Binding-site contacts:
Ligand atom O11 contacts residue HIS172 of chain 2.A at 3.6 Å.
Ligand atom O01 contacts residue GLN189 of chain 2.A at 3.8 Å.
Ligand atom N09 contacts residue GLU166 of chain 2.A at 3.0 Å (salt-bridge).
Ligand atom O13 contacts residue SER144 of chain 2.A at 3.5 Å (h-bond).
Ligand atom N09 contacts residue PHE140 of chain 2.A at 3.1 Å (h-bond).
Ligand atom C10 contacts residue GLU166 of chain 2.A at 3.6 Å.
Ligand atom C17 contacts residue ARG188 of chain 2.A at 3.6 Å.
Ligand atom N09 contacts residue SER1 of chain 1.A at 3.9 Å.
Ligand atom N03 contacts residue CYS145 of chain 2.A at 3.0 Å (h-bond).
Ligand atom O11 contacts residue MET165 of chain 2.A at 3.7 Å.
Ligand atom C04 contacts residue CYS145 of chain 2.A at 2.8 Å (hydrophobic).
Ligand atom O11 contacts residue GLU166 of chain 2.A at 3.5 Å.
Ligand atom C18 contacts residue HIS41 of chain 2.A at 3.8 Å.
Ligand atom N03 contacts residue HIS164 of chain 2.A at 3.0 Å (h-bond).
Ligand atom C12 contacts residue CYS145 of chain 2.A at 2.0 Å (hydrophobic).
Ligand atom C20 contacts residue GLN189 of chain 2.A at 3.6 Å.
Ligand atom C16 contacts residue HIS41 of chain 2.A at 3.6 Å.
Ligand atom O29 contacts residue MET165 of chain 2.A at 3.5 Å.
Ligand atom C15 contacts residue GLN189 of chain 2.A at 3.7 Å.
Ligand atom C10 contacts residue PHE140 of chain 2.A at 3.9 Å (hydrophobic).
Ligand atom C18 contacts residue ASP187 of chain 2.A at 3.7 Å.
Ligand atom C14 contacts residue HIS164 of chain 2.A at 3.6 Å.
Ligand atom C02 contacts residue HIS164 of chain 2.A at 3.7 Å.
Ligand atom O13 contacts residue GLY143 of chain 2.A at 3.4 Å (h-bond).
Ligand atom C14 contacts residue GLN189 of chain 2.A at 3.8 Å.
Ligand atom O29 contacts residue GLU166 of chain 2.A at 3.0 Å (salt-bridge).
Ligand atom C15 contacts residue MET49 of chain 2.A at 3.8 Å (hydrophobic).
Ligand atom O11 contacts residue PHE140 of chain 2.A at 3.5 Å.
Ligand atom C05 contacts residue HIS163 of chain 2.A at 3.8 Å.
Ligand atom N19 contacts residue GLN189 of chain 2.A at 2.8 Å (h-bond).
Ligand atom O13 contacts residue CYS145 of chain 2.A at 2.6 Å (h-bond).
Ligand atom C22 contacts residue GLU166 of chain 2.A at 3.2 Å.
Ligand atom C12 contacts residue HIS41 of chain 2.A at 3.7 Å.
Ligand atom C10 contacts residue HIS163 of chain 2.A at 3.6 Å.
Ligand atom C07 contacts residue LEU141 of chain 2.A at 3.9 Å (hydrophobic).
Ligand atom O11 contacts residue HIS163 of chain 2.A at 2.6 Å (h-bond).
Ligand atom C17 contacts residue ASP187 of chain 2.A at 3.7 Å.
Ligand atom O21 contacts residue GLN189 of chain 2.A at 3.4 Å (h-bond).
Ligand atom C07 contacts residue ASN142 of chain 2.A at 3.8 Å.
Ligand atom C05 contacts residue CYS145 of chain 2.A at 3.1 Å (hydrophobic).

Sequence of chain 2.A:
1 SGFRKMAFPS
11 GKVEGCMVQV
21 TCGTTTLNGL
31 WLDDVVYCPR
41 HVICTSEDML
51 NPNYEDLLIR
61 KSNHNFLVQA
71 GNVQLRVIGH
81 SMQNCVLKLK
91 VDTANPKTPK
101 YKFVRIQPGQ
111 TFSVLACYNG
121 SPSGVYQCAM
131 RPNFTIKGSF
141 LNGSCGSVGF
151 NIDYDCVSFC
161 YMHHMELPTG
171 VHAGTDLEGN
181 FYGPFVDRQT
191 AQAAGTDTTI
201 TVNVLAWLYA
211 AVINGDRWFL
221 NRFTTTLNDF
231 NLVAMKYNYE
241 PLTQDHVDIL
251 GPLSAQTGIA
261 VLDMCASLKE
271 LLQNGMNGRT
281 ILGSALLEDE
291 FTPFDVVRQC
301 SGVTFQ

This small molecule binds to this protein.
Small molecule (SMILES): O=C(N[C@@H](CC1CC1)C(=O)N[C@H](CO)C[C@@H]1CCNC1=O)OCc1ccccc1

Sequence of chain 1.A:
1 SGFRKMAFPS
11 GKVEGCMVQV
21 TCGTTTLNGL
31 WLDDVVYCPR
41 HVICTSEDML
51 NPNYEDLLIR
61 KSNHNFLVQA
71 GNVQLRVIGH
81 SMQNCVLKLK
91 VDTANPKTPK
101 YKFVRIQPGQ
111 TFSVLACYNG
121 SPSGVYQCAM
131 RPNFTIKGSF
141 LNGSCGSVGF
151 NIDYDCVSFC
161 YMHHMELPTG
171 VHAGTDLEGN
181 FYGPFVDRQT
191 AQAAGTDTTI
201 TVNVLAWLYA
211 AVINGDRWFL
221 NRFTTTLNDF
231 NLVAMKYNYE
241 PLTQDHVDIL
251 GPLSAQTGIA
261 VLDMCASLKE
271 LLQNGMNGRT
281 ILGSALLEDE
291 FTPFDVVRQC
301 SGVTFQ